Binding-site contacts:
Ligand atom N3A contacts residue ALA24 of chain 19.C at 3.8 Å.
Ligand atom O1A contacts residue PHE186 of chain 19.A at 3.0 Å.
Ligand atom O1 contacts residue MET221 of chain 19.A at 3.9 Å.
Ligand atom C5 contacts residue LEU106 of chain 19.A at 3.8 Å (hydrophobic).
Ligand atom C5B contacts residue PHE186 of chain 19.A at 3.9 Å (hydrophobic).
Ligand atom C31 contacts residue ASN219 of chain 19.A at 3.3 Å.
Ligand atom N3A contacts residue PHE186 of chain 19.A at 4.0 Å.
Ligand atom C1B contacts residue TYR128 of chain 19.A at 3.6 Å (hydrophobic).
Ligand atom C1C contacts residue TYR128 of chain 19.A at 3.7 Å (hydrophobic).
Ligand atom C1C contacts residue LEU106 of chain 19.A at 3.8 Å (hydrophobic).
Ligand atom C6B contacts residue ILE104 of chain 19.A at 3.6 Å (hydrophobic).
Ligand atom C3B contacts residue TYR152 of chain 19.A at 3.7 Å (hydrophobic).
Ligand atom C5A contacts residue PHE186 of chain 19.A at 3.5 Å (hydrophobic).
Ligand atom C3B contacts residue VAL188 of chain 19.A at 3.8 Å (hydrophobic).
Ligand atom C2B contacts residue VAL188 of chain 19.A at 3.5 Å (hydrophobic).
Ligand atom C4A contacts residue PRO174 of chain 19.A at 3.1 Å (hydrophobic).
Ligand atom C3C contacts residue TYR128 of chain 19.A at 3.4 Å (hydrophobic).
Ligand atom C4 contacts residue TYR197 of chain 19.A at 3.8 Å (hydrophobic).
Ligand atom C2A contacts residue TYR152 of chain 19.A at 3.6 Å (hydrophobic).
Ligand atom O1B contacts residue TYR128 of chain 19.A at 3.4 Å (h-bond).
Ligand atom N3A contacts residue TYR152 of chain 19.A at 3.5 Å.
Ligand atom C3 contacts residue ASN219 of chain 19.A at 4.0 Å.
Ligand atom N2 contacts residue LEU106 of chain 19.A at 3.8 Å.
Ligand atom C4C contacts residue VAL191 of chain 19.A at 3.0 Å (hydrophobic).
Ligand atom C4C contacts residue VAL188 of chain 19.A at 3.7 Å (hydrophobic).
Ligand atom C2C contacts residue TYR197 of chain 19.A at 3.7 Å (hydrophobic).
Ligand atom C4B contacts residue PHE186 of chain 19.A at 3.6 Å (hydrophobic).
Ligand atom C6B contacts residue TYR128 of chain 19.A at 3.3 Å (hydrophobic).
Ligand atom C4B contacts residue TYR152 of chain 19.A at 3.8 Å (hydrophobic).
Ligand atom N2 contacts residue ASN219 of chain 19.A at 3.8 Å.
Ligand atom C1B contacts residue ILE104 of chain 19.A at 4.0 Å (hydrophobic).
Ligand atom C5B contacts residue MET224 of chain 19.A at 3.8 Å (hydrophobic).
Ligand atom C1B contacts residue VAL188 of chain 19.A at 3.8 Å (hydrophobic).
Ligand atom N3A contacts residue PRO174 of chain 19.A at 3.7 Å.
Ligand atom C2A contacts residue PHE186 of chain 19.A at 3.3 Å (hydrophobic).
Ligand atom O1B contacts residue ILE104 of chain 19.A at 3.9 Å.
Ligand atom O1 contacts residue LEU106 of chain 19.A at 3.7 Å.
Ligand atom C5C contacts residue VAL191 of chain 19.A at 3.8 Å (hydrophobic).
Ligand atom C4 contacts residue LEU106 of chain 19.A at 3.9 Å (hydrophobic).
Ligand atom C5A contacts residue VAL176 of chain 19.A at 3.6 Å (hydrophobic).

Sequence of chain 19.C:
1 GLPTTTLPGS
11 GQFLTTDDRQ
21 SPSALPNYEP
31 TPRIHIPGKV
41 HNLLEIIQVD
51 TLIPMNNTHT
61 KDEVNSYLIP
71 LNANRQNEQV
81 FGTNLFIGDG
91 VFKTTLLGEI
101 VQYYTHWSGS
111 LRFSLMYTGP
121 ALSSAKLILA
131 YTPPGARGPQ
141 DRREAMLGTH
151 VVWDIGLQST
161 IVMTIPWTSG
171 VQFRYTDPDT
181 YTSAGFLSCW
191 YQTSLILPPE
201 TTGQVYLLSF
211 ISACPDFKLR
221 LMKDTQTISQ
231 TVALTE

Sequence of chain 19.A:
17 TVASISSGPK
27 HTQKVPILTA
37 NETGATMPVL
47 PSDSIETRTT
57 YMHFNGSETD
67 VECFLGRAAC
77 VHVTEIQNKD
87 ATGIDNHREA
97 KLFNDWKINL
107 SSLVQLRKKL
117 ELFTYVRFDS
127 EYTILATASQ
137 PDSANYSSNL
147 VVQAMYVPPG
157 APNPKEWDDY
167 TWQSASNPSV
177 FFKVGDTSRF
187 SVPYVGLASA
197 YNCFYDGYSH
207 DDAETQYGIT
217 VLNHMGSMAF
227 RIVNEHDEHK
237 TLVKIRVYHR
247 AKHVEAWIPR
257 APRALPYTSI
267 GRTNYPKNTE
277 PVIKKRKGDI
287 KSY

This protein binds this small molecule.
Small molecule (SMILES): Cc1cc(CCCCCOc2ccc(C3=NCCO3)cc2)on1